Binding-site contacts:
Ligand atom O1A contacts residue ARG50 of chain 1.B at 2.9 Å (salt-bridge).
Ligand atom O7 contacts residue ASP31 of chain 1.A at 3.7 Å.
Ligand atom C1 contacts residue ASN53 of chain 1.A at 3.5 Å.
Ligand atom O7 contacts residue ARG101 of chain 1.A at 3.2 Å.
Ligand atom C8 contacts residue ARG101 of chain 1.A at 3.6 Å.
Ligand atom O1B contacts residue ARG50 of chain 1.B at 2.9 Å (salt-bridge).
Ligand atom O3 contacts residue TRP33 of chain 1.A at 3.6 Å.
Ligand atom C3 contacts residue ARG101 of chain 1.A at 3.8 Å.
Ligand atom C1 contacts residue TYR49 of chain 1.B at 3.7 Å (hydrophobic).
Ligand atom C2 contacts residue TRP33 of chain 1.A at 3.4 Å (hydrophobic).
Ligand atom O10 contacts residue ALA103 of chain 1.A at 3.5 Å.
Ligand atom C4 contacts residue ARG101 of chain 1.A at 3.6 Å.
Ligand atom O1A contacts residue TYR91 of chain 1.B at 2.6 Å (h-bond).
Ligand atom O6 contacts residue TYR32 of chain 1.B at 2.7 Å (h-bond).
Ligand atom N5 contacts residue TYR49 of chain 1.B at 3.6 Å.
Ligand atom C6 contacts residue TYR32 of chain 1.B at 3.5 Å (hydrophobic).
Ligand atom O4 contacts residue ARG101 of chain 1.A at 2.6 Å (salt-bridge).
Ligand atom C6 contacts residue TYR49 of chain 1.B at 3.8 Å (hydrophobic).
Ligand atom O1 contacts residue ASN53 of chain 1.A at 3.0 Å (h-bond).
Ligand atom C6 contacts residue TRP33 of chain 1.A at 3.5 Å (hydrophobic).
Ligand atom O2 contacts residue TRP33 of chain 1.A at 2.9 Å (h-bond).
Ligand atom O6 contacts residue ARG50 of chain 1.B at 3.4 Å (salt-bridge).
Ligand atom C7 contacts residue ARG101 of chain 1.A at 3.6 Å.
Ligand atom C1 contacts residue ARG50 of chain 1.B at 3.4 Å.
Ligand atom C10 contacts residue ALA103 of chain 1.A at 3.5 Å (hydrophobic).
Ligand atom C6 contacts residue GLY55 of chain 1.A at 3.8 Å.
Ligand atom O7 contacts residue TRP33 of chain 1.A at 3.3 Å.
Ligand atom C4 contacts residue TYR49 of chain 1.B at 3.5 Å (hydrophobic).
Ligand atom O6 contacts residue ASN53 of chain 1.A at 2.9 Å (h-bond).
Ligand atom O1A contacts residue TYR49 of chain 1.B at 3.6 Å.
Ligand atom C6 contacts residue ARG96 of chain 1.B at 3.7 Å.
Ligand atom C11 contacts residue ALA103 of chain 1.A at 3.7 Å (hydrophobic).
Ligand atom O6 contacts residue ASN56 of chain 1.A at 3.3 Å (h-bond).
Ligand atom O3 contacts residue TRP33 of chain 1.A at 3.3 Å (h-bond).
Ligand atom O6 contacts residue GLY55 of chain 1.A at 3.5 Å.
Ligand atom O5 contacts residue ASN53 of chain 1.A at 3.4 Å (h-bond).
Ligand atom C1 contacts residue TYR91 of chain 1.B at 3.7 Å (hydrophobic).
Ligand atom C2 contacts residue ASN53 of chain 1.A at 3.7 Å.
Ligand atom O4 contacts residue ARG96 of chain 1.B at 3.5 Å (salt-bridge).
Ligand atom O7 contacts residue ARG101 of chain 1.A at 2.8 Å (salt-bridge).

Sequence of chain 1.B:
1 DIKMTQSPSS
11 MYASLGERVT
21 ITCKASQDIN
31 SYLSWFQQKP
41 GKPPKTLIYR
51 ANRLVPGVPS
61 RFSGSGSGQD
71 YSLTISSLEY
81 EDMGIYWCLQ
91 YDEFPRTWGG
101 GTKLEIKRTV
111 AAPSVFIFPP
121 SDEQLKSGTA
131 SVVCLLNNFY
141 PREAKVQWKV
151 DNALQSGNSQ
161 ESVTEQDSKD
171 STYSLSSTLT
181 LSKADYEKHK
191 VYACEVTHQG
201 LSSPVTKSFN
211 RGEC

Sequence of chain 1.A:
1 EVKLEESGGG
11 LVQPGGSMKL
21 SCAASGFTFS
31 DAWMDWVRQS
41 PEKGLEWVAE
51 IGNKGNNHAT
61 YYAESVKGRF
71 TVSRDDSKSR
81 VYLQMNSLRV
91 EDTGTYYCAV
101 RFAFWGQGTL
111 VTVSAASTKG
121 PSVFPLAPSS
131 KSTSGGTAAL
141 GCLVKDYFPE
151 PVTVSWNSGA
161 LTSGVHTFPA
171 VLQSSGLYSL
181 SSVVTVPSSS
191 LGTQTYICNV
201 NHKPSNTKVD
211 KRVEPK

The protein below binds the small molecule below.
Small molecule (SMILES): CC(=O)N[C@@H]1[C@@H](O[C@@H]2O[C@H](CO)[C@H](O)[C@H](O[C@]3(C(=O)O)C[C@H](O)[C@@H](NC(C)=O)[C@H]([C@H](O)[C@H](O)CO)O3)[C@H]2O)[C@H](O[C@@H]2O[C@@H](C)[C@@H](O)[C@@H](O)[C@@H]2O)[C@@H](CO)O[C@H]1O